A protein and the small-molecule ligand that binds it are described below.
Small molecule (SMILES): Nc1ncnc2c1ncn2[C@@H]1O[C@H](COP(=O)(O)OP(=O)(O)OP(O)(O)=S)[C@@H](O)[C@H]1O

Binding-site contacts:
Ligand atom O3A contacts residue SER578 of chain 1.E at 3.3 Å.
Ligand atom O1A contacts residue ARG796 of chain 1.C at 3.0 Å (salt-bridge).
Ligand atom N6 contacts residue LEU727 of chain 1.E at 3.5 Å.
Ligand atom O1B contacts residue SER582 of chain 1.E at 2.9 Å (h-bond).
Ligand atom O2B contacts residue LYS581 of chain 1.E at 2.6 Å (salt-bridge).
Ligand atom O2G contacts residue ARG701 of chain 1.C at 2.8 Å (salt-bridge).
Ligand atom O5' contacts residue GLU650 of chain 1.C at 3.3 Å (salt-bridge).
Ligand atom O3B contacts residue SER578 of chain 1.E at 2.8 Å (h-bond).
Ligand atom C6 contacts residue LEU727 of chain 1.E at 3.5 Å (hydrophobic).
Ligand atom O4' contacts residue THR795 of chain 1.C at 3.4 Å.
Ligand atom O3B contacts residue ARG796 of chain 1.C at 3.5 Å (salt-bridge).
Ligand atom O3G contacts residue ASN683 of chain 1.E at 3.3 Å (h-bond).
Ligand atom O2A contacts residue SER580 of chain 1.E at 3.3 Å.
Ligand atom O2B contacts residue SER580 of chain 1.E at 2.7 Å (h-bond).
Ligand atom O2A contacts residue GLN583 of chain 1.E at 3.2 Å (h-bond).
Ligand atom O3A contacts residue ARG796 of chain 1.C at 3.1 Å (salt-bridge).
Ligand atom O4' contacts residue SER578 of chain 1.E at 3.4 Å (h-bond).
Ligand atom PG contacts residue ARG701 of chain 1.C at 3.4 Å.
Ligand atom PG contacts residue ARG796 of chain 1.C at 3.4 Å.
Ligand atom O3' contacts residue GLU799 of chain 1.C at 2.9 Å (salt-bridge).
Ligand atom O1A contacts residue SER582 of chain 1.E at 3.5 Å.
Ligand atom S1G contacts residue ARG701 of chain 1.C at 2.9 Å (salt-bridge).
Ligand atom O3G contacts residue MG1 of chain 1.Y at 3.3 Å.
Ligand atom O2G contacts residue MG1 of chain 1.Y at 2.0 Å.
Ligand atom O2A contacts residue SER582 of chain 1.E at 3.3 Å (h-bond).
Ligand atom PA contacts residue ARG796 of chain 1.C at 3.4 Å.
Ligand atom O1A contacts residue GLU650 of chain 1.C at 3.1 Å.
Ligand atom O3G contacts residue LYS581 of chain 1.E at 3.2 Å (salt-bridge).
Ligand atom O3B contacts residue LYS581 of chain 1.E at 3.2 Å (salt-bridge).
Ligand atom C5' contacts residue SER578 of chain 1.E at 3.3 Å.
Ligand atom N1 contacts residue PHE538 of chain 1.E at 3.0 Å (h-bond).
Ligand atom N6 contacts residue PHE538 of chain 1.E at 3.1 Å (h-bond).
Ligand atom S1G contacts residue ARG796 of chain 1.C at 2.8 Å (salt-bridge).
Ligand atom C2 contacts residue ALA536 of chain 1.E at 3.5 Å (hydrophobic).
Ligand atom O2B contacts residue THR579 of chain 1.E at 2.9 Å (h-bond).
Ligand atom PG contacts residue MG1 of chain 1.Y at 3.1 Å.
Ligand atom O2G contacts residue ARG796 of chain 1.C at 2.9 Å (salt-bridge).
Ligand atom C5 contacts residue SER580 of chain 1.E at 3.5 Å.
Ligand atom C8 contacts residue SER578 of chain 1.E at 3.4 Å.
Ligand atom O1B contacts residue MG1 of chain 1.Y at 2.5 Å.

Sequence of chain 1.E:
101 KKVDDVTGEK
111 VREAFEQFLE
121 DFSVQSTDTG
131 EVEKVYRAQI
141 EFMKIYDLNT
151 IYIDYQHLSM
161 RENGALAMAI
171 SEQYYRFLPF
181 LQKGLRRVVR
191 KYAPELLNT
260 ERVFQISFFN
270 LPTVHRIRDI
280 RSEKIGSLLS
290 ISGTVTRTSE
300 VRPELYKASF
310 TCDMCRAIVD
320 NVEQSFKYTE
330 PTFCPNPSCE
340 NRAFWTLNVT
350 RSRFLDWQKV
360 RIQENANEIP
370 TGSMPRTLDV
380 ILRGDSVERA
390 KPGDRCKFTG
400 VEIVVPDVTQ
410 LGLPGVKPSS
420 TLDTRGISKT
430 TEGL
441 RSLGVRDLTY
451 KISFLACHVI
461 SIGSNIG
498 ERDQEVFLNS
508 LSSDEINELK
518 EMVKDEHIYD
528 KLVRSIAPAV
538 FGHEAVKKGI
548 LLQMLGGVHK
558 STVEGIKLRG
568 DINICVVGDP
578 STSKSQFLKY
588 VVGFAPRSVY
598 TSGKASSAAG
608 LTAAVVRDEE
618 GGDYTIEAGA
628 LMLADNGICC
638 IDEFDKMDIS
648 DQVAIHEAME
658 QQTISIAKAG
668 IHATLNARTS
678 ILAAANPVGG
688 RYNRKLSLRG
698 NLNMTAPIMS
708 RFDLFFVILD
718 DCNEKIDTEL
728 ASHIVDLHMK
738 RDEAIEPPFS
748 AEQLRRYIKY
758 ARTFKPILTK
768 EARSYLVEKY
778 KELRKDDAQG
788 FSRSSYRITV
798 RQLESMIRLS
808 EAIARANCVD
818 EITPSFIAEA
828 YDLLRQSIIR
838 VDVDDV

Sequence of chain 1.C:
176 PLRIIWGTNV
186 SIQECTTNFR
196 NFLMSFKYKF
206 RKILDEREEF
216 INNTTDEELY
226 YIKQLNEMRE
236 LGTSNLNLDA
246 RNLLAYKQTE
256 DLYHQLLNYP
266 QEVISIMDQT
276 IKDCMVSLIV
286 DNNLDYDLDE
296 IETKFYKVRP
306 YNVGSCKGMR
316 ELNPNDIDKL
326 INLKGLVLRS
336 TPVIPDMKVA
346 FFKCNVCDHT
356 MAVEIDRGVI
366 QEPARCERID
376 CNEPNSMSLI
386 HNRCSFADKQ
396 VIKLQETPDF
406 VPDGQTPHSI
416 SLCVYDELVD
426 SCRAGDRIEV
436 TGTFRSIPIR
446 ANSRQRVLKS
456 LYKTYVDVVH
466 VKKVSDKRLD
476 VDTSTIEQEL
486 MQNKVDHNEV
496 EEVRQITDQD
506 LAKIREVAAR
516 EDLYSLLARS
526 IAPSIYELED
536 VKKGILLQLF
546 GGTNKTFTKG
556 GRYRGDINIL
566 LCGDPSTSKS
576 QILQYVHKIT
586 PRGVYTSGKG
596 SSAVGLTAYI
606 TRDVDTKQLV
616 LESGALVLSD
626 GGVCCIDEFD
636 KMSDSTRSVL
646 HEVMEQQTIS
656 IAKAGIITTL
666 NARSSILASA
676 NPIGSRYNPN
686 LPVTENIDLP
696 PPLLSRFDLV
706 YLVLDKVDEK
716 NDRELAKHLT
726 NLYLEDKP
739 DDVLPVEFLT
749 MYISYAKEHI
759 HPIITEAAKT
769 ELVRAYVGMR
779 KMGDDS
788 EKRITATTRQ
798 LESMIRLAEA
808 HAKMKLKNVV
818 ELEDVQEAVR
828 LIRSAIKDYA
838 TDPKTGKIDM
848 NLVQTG